This small molecule binds to this protein.
Small molecule (SMILES): OC[C@H]1O[C@H](O[C@H]2[C@H](O)[C@@H](O)[C@@H](O)O[C@@H]2CO)[C@H](O)[C@@H](O)[C@@H]1O

Sequence of chain 3.A:
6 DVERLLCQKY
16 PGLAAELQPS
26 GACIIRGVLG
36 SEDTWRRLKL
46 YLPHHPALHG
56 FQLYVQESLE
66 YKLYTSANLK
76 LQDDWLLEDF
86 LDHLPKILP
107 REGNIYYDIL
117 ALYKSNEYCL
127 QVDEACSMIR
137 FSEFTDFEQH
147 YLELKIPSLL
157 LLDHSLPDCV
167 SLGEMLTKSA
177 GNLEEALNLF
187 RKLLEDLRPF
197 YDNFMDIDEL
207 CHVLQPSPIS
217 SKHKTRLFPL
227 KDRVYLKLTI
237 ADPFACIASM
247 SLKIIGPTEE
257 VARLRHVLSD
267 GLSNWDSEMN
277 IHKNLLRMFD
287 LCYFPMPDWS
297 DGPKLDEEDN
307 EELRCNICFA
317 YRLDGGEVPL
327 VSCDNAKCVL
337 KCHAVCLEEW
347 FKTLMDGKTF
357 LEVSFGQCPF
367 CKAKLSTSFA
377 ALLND

Binding-site contacts:
Ligand atom O4 contacts residue SER296 of chain 3.A at 3.3 Å.
Ligand atom C1 contacts residue TYR289 of chain 3.A at 3.6 Å (hydrophobic).
Ligand atom C2 contacts residue MET292 of chain 3.A at 4.4 Å (hydrophobic).
Ligand atom O1 contacts residue PRO291 of chain 3.A at 3.9 Å.
Ligand atom C2 contacts residue TYR289 of chain 3.A at 4.3 Å (hydrophobic).
Ligand atom C4 contacts residue TYR289 of chain 3.A at 4.0 Å (hydrophobic).
Ligand atom O2 contacts residue MET292 of chain 3.A at 3.4 Å.
Ligand atom C5 contacts residue SER296 of chain 3.A at 4.0 Å.
Ligand atom O5 contacts residue MET292 of chain 3.A at 3.6 Å.
Ligand atom C1 contacts residue MET292 of chain 3.A at 4.0 Å (hydrophobic).
Ligand atom O3 contacts residue TYR289 of chain 3.A at 4.0 Å.
Ligand atom O1 contacts residue PHE290 of chain 3.A at 3.1 Å (h-bond).
Ligand atom O5 contacts residue TYR289 of chain 3.A at 3.9 Å.
Ligand atom C6 contacts residue SER296 of chain 3.A at 3.4 Å.
Ligand atom C3 contacts residue ASP294 of chain 3.A at 3.8 Å.
Ligand atom O1 contacts residue TYR289 of chain 3.A at 4.0 Å.
Ligand atom C1 contacts residue PHE290 of chain 3.A at 4.1 Å (hydrophobic).
Ligand atom C4 contacts residue SER296 of chain 3.A at 4.1 Å.
Ligand atom O4 contacts residue ASP294 of chain 3.A at 3.6 Å (salt-bridge).
Ligand atom C6 contacts residue ASP297 of chain 3.A at 4.4 Å.
Ligand atom C3 contacts residue SER296 of chain 3.A at 4.4 Å.
Ligand atom O1 contacts residue MET292 of chain 3.A at 3.1 Å (h-bond).
Ligand atom O6 contacts residue TYR289 of chain 3.A at 3.5 Å (h-bond).
Ligand atom O2 contacts residue ASP294 of chain 3.A at 4.3 Å.
Ligand atom C4 contacts residue ASP294 of chain 3.A at 3.8 Å.
Ligand atom O5 contacts residue ASP294 of chain 3.A at 4.1 Å.
Ligand atom C6 contacts residue ASP294 of chain 3.A at 3.7 Å.
Ligand atom C5 contacts residue ASP294 of chain 3.A at 3.2 Å.